Sequence of chain 1.I:
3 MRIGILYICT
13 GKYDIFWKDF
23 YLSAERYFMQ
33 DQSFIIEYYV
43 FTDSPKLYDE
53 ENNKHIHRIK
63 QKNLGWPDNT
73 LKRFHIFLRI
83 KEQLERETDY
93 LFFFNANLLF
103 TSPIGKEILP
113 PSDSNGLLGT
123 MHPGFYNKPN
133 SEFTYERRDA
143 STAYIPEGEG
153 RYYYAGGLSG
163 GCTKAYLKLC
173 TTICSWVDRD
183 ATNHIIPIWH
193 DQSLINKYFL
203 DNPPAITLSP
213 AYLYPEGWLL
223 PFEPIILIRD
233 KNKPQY

Binding-site contacts:
Ligand atom O3 contacts residue HIS124 of chain 1.I at 4.0 Å.
Ligand atom C3 contacts residue GLN194 of chain 1.I at 3.4 Å.
Ligand atom O7 contacts residue LYS233 of chain 1.I at 4.3 Å.
Ligand atom C4 contacts residue GLN194 of chain 1.I at 3.4 Å.
Ligand atom O4 contacts residue HIS124 of chain 1.I at 2.6 Å (h-bond).
Ligand atom O6 contacts residue TRP191 of chain 1.I at 3.1 Å (h-bond).
Ligand atom C3 contacts residue HIS124 of chain 1.I at 4.3 Å.
Ligand atom O7 contacts residue UDP1 of chain 1.JA at 3.8 Å.
Ligand atom O4 contacts residue GLN194 of chain 1.I at 2.9 Å (h-bond).
Ligand atom O3 contacts residue GLN194 of chain 1.I at 2.3 Å (h-bond).
Ligand atom C4 contacts residue HIS124 of chain 1.I at 3.9 Å.
Ligand atom C2 contacts residue GLN194 of chain 1.I at 4.4 Å.
Ligand atom O3 contacts residue ASP193 of chain 1.I at 4.2 Å.
Ligand atom C2 contacts residue HIS124 of chain 1.I at 4.2 Å.

A protein and the small-molecule ligand that binds it are described below.
Small molecule (SMILES): CC(=O)N[C@@H]1[C@@H](O)[C@@H](O)[C@@H](CO)O[C@@H]1O